Binding-site contacts:
Ligand atom C5 contacts residue ASN497 of chain 1.B at 3.4 Å.
Ligand atom O5 contacts residue THR499 of chain 1.B at 3.7 Å.
Ligand atom O5 contacts residue LEU500 of chain 1.B at 4.0 Å.
Ligand atom C6 contacts residue LEU500 of chain 1.B at 4.1 Å (hydrophobic).
Ligand atom C4 contacts residue ASN497 of chain 1.B at 4.1 Å.
Ligand atom C7 contacts residue ASN497 of chain 1.B at 4.2 Å.
Ligand atom C5 contacts residue THR499 of chain 1.B at 3.4 Å.
Ligand atom C6 contacts residue THR499 of chain 1.B at 3.6 Å.
Ligand atom C1 contacts residue ASN497 of chain 1.B at 1.4 Å.
Ligand atom C1 contacts residue THR499 of chain 1.B at 4.2 Å.
Ligand atom C2 contacts residue ASN497 of chain 1.B at 2.6 Å.
Ligand atom O5 contacts residue ASN497 of chain 1.B at 2.4 Å (h-bond).
Ligand atom N2 contacts residue ASN497 of chain 1.B at 3.0 Å (h-bond).
Ligand atom C3 contacts residue ASN497 of chain 1.B at 3.8 Å.

The protein below binds the small molecule below.
Small molecule (SMILES): CC(=O)N[C@H]1[C@@H](O[C@H]2[C@H](O)[C@@H](NC(C)=O)CO[C@@H]2CO)O[C@H](CO)[C@@H](O)[C@@H]1O

Sequence of chain 1.B:
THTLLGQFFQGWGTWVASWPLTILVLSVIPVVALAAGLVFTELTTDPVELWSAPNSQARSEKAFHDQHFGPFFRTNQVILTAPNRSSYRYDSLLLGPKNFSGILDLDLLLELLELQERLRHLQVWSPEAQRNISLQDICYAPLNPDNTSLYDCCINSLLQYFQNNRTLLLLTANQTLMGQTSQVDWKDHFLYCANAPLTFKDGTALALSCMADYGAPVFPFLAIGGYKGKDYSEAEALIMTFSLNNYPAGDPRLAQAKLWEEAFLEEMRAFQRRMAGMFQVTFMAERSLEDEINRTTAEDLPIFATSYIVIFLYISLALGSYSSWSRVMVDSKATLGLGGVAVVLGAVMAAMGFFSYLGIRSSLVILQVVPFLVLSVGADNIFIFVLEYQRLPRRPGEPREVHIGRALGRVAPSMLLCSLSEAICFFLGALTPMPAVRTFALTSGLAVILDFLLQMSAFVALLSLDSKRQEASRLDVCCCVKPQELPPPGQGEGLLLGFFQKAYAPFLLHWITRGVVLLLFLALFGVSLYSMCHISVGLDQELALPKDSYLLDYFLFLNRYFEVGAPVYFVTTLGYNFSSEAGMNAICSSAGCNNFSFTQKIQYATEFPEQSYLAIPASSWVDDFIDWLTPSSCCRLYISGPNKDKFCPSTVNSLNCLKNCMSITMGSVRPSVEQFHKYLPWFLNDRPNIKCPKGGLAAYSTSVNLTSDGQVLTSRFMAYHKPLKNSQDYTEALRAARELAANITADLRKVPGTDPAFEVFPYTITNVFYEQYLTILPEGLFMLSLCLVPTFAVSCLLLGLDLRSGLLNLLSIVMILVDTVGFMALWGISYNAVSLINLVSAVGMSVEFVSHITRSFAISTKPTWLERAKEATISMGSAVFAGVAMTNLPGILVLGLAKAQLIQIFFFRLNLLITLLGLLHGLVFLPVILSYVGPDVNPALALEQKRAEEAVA